Sequence of chain 1.E:
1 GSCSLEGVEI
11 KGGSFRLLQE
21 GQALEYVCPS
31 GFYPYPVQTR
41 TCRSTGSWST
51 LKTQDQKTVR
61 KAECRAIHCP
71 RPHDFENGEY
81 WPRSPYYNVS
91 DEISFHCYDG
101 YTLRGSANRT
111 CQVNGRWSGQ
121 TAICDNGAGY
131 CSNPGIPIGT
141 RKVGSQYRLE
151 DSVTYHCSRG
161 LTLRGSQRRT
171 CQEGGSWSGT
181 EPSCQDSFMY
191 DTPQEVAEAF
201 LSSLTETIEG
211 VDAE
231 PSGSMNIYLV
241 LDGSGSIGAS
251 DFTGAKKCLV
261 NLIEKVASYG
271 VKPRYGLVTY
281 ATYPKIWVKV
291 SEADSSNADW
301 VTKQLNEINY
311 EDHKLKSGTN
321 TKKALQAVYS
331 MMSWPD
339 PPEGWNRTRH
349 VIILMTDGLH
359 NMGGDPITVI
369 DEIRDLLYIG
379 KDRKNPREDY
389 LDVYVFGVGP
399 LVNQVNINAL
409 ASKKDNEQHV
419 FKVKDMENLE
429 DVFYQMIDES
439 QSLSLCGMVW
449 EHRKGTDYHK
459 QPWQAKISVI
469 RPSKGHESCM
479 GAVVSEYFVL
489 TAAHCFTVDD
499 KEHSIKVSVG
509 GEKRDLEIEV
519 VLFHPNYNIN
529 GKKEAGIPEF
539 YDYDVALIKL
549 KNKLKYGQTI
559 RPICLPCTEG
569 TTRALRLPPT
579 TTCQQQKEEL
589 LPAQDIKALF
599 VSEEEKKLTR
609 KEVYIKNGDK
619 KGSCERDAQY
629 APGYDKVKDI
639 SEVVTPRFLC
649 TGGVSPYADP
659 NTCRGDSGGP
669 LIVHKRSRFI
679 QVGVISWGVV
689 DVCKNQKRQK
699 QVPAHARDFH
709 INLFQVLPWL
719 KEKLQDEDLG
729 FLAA

This protein binds this small molecule.
Small molecule (SMILES): CC(=O)N[C@@H]1[C@@H](O)[C@H](O)[C@@H](CO)O[C@H]1O

Binding-site contacts:
Ligand atom N2 contacts residue ASN344 of chain 1.E at 3.2 Å (h-bond).
Ligand atom O5 contacts residue ASN344 of chain 1.E at 2.3 Å (h-bond).
Ligand atom C4 contacts residue ASN344 of chain 1.E at 4.2 Å.
Ligand atom C2 contacts residue ASN344 of chain 1.E at 2.8 Å.
Ligand atom C3 contacts residue ASN344 of chain 1.E at 3.9 Å.
Ligand atom C6 contacts residue ARG385 of chain 1.E at 4.5 Å.
Ligand atom C6 contacts residue ASN344 of chain 1.E at 4.1 Å.
Ligand atom C7 contacts residue ASN344 of chain 1.E at 4.4 Å.
Ligand atom C5 contacts residue ASN344 of chain 1.E at 3.4 Å.
Ligand atom O6 contacts residue ASN383 of chain 1.E at 3.1 Å (h-bond).
Ligand atom C1 contacts residue ASN344 of chain 1.E at 1.4 Å.
Ligand atom C6 contacts residue ASN383 of chain 1.E at 4.4 Å.